Sequence of chain 1.A:
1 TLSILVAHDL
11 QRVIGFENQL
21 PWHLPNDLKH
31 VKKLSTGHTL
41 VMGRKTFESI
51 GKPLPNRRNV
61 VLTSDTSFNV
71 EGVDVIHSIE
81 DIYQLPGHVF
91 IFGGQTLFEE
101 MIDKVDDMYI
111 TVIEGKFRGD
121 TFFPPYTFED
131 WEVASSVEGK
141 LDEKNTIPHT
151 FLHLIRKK

Binding-site contacts:
Ligand atom C3 contacts residue NDP1 of chain 1.B at 3.7 Å.
Ligand atom C6 contacts residue NDP1 of chain 1.B at 3.4 Å.
Ligand atom C8 contacts residue NDP1 of chain 1.B at 3.7 Å.
Ligand atom C27 contacts residue PHE92 of chain 1.A at 3.2 Å (hydrophobic).
Ligand atom N2 contacts residue ASP27 of chain 1.A at 2.9 Å (salt-bridge).
Ligand atom N5 contacts residue VAL31 of chain 1.A at 3.8 Å.
Ligand atom N5 contacts residue VAL6 of chain 1.A at 3.4 Å.
Ligand atom N4 contacts residue VAL6 of chain 1.A at 3.4 Å.
Ligand atom C11 contacts residue PHE92 of chain 1.A at 3.9 Å (hydrophobic).
Ligand atom N4 contacts residue VAL31 of chain 1.A at 3.8 Å.
Ligand atom C15 contacts residue LEU20 of chain 1.A at 3.7 Å (hydrophobic).
Ligand atom C21 contacts residue NDP1 of chain 1.B at 3.8 Å.
Ligand atom O13 contacts residue LEU28 of chain 1.A at 3.9 Å.
Ligand atom N7 contacts residue NDP1 of chain 1.B at 3.8 Å.
Ligand atom C3 contacts residue ALA7 of chain 1.A at 3.6 Å (hydrophobic).
Ligand atom O19 contacts residue SER49 of chain 1.A at 3.7 Å.
Ligand atom C6 contacts residue LEU5 of chain 1.A at 3.5 Å (hydrophobic).
Ligand atom O19 contacts residue LEU20 of chain 1.A at 3.6 Å.
Ligand atom N5 contacts residue ALA7 of chain 1.A at 3.7 Å.
Ligand atom C3 contacts residue ASP27 of chain 1.A at 3.4 Å.
Ligand atom C20 contacts residue SER49 of chain 1.A at 3.7 Å.
Ligand atom N7 contacts residue PHE92 of chain 1.A at 2.7 Å (h-bond).
Ligand atom N4 contacts residue ALA7 of chain 1.A at 3.2 Å.
Ligand atom C9 contacts residue NDP1 of chain 1.B at 3.5 Å.
Ligand atom N4 contacts residue ASP27 of chain 1.A at 2.9 Å (salt-bridge).
Ligand atom C18 contacts residue LEU20 of chain 1.A at 3.7 Å (hydrophobic).
Ligand atom C28 contacts residue LEU28 of chain 1.A at 3.9 Å (hydrophobic).
Ligand atom C3 contacts residue VAL6 of chain 1.A at 3.8 Å (hydrophobic).
Ligand atom C3 contacts residue VAL31 of chain 1.A at 3.5 Å (hydrophobic).
Ligand atom N5 contacts residue LEU5 of chain 1.A at 3.5 Å (h-bond).
Ligand atom N5 contacts residue NDP1 of chain 1.B at 3.3 Å (h-bond).
Ligand atom C6 contacts residue PHE92 of chain 1.A at 3.8 Å (hydrophobic).
Ligand atom C10 contacts residue PHE92 of chain 1.A at 3.9 Å (hydrophobic).
Ligand atom N4 contacts residue THR111 of chain 1.A at 3.9 Å.
Ligand atom N2 contacts residue VAL31 of chain 1.A at 3.6 Å.
Ligand atom N7 contacts residue LEU5 of chain 1.A at 2.7 Å (h-bond).
Ligand atom C9 contacts residue PHE92 of chain 1.A at 3.3 Å (hydrophobic).
Ligand atom C20 contacts residue NDP1 of chain 1.B at 3.0 Å.
Ligand atom C14 contacts residue LEU28 of chain 1.A at 3.4 Å (hydrophobic).
Ligand atom C26 contacts residue LEU54 of chain 1.A at 3.6 Å (hydrophobic).

The small molecule below binds the protein below.
Small molecule (SMILES): COc1cc(Cc2cnc(N)nc2N)c2c(c1OC)O[C@H](C1CC1)C=C2